This small molecule binds to this protein.
Small molecule (SMILES): CC(C)C[C@H](NC(=O)[C@H](Cc1ccccc1)N=[N+]=[N-])C(=O)N[C@@H](CO)C(=O)N[C@H](CCS(C)(=O)=O)Cc1ccc(CN)cc1

Sequence of chain 1.K:
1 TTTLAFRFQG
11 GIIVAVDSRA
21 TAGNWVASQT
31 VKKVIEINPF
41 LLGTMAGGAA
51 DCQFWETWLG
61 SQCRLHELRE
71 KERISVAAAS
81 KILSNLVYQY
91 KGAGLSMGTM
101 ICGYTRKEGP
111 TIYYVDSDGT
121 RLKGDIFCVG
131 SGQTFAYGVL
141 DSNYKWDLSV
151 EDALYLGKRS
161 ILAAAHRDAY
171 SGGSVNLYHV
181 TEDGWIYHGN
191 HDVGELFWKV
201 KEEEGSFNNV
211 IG

Sequence of chain 1.L:
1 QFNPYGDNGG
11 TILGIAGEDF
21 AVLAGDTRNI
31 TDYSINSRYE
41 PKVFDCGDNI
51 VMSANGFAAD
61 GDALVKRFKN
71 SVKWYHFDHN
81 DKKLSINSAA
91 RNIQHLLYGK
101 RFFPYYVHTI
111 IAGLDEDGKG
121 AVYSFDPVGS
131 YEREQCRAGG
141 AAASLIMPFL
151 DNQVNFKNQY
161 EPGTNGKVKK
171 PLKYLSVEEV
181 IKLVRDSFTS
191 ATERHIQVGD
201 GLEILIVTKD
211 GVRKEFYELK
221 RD

Binding-site contacts:
Ligand atom C25 contacts residue THR1 of chain 1.K at 1.4 Å.
Ligand atom C15 contacts residue THR1 of chain 1.K at 2.4 Å.
Ligand atom N51 contacts residue PRO127 of chain 1.L at 3.4 Å.
Ligand atom N22 contacts residue GLN53 of chain 1.K at 3.4 Å (h-bond).
Ligand atom C20 contacts residue VAL31 of chain 1.K at 3.5 Å (hydrophobic).
Ligand atom C26 contacts residue THR1 of chain 1.K at 2.5 Å.
Ligand atom C10 contacts residue THR21 of chain 1.K at 3.7 Å.
Ligand atom C12 contacts residue GLY47 of chain 1.K at 3.5 Å.
Ligand atom C57 contacts residue PRO127 of chain 1.L at 3.2 Å (hydrophobic).
Ligand atom C17 contacts residue LYS33 of chain 1.K at 3.7 Å.
Ligand atom N14 contacts residue GLY47 of chain 1.K at 2.9 Å (h-bond).
Ligand atom C32 contacts residue THR21 of chain 1.K at 3.5 Å.
Ligand atom N11 contacts residue THR21 of chain 1.K at 2.9 Å (h-bond).
Ligand atom C18 contacts residue MET45 of chain 1.K at 3.6 Å (hydrophobic).
Ligand atom O39 contacts residue ALA49 of chain 1.K at 3.3 Å (h-bond).
Ligand atom O30 contacts residue SER131 of chain 1.K at 2.8 Å (h-bond).
Ligand atom C23 contacts residue VAL31 of chain 1.K at 3.4 Å (hydrophobic).
Ligand atom N22 contacts residue VAL31 of chain 1.K at 3.4 Å.
Ligand atom C56 contacts residue PRO127 of chain 1.L at 3.4 Å (hydrophobic).
Ligand atom N22 contacts residue SER130 of chain 1.L at 3.7 Å.
Ligand atom C16 contacts residue GLY47 of chain 1.K at 3.7 Å.
Ligand atom C21 contacts residue VAL31 of chain 1.K at 3.5 Å (hydrophobic).
Ligand atom C58 contacts residue TYR106 of chain 1.L at 3.7 Å (hydrophobic).
Ligand atom O31 contacts residue THR21 of chain 1.K at 2.8 Å (h-bond).
Ligand atom C6 contacts residue ASP126 of chain 1.L at 3.6 Å.
Ligand atom N8 contacts residue ASP126 of chain 1.L at 3.1 Å (salt-bridge).
Ligand atom C43 contacts residue ALA27 of chain 1.K at 3.3 Å (hydrophobic).
Ligand atom O31 contacts residue ALA20 of chain 1.K at 3.5 Å.
Ligand atom S27 contacts residue THR1 of chain 1.K at 3.6 Å.
Ligand atom O30 contacts residue THR1 of chain 1.K at 3.0 Å (h-bond).
Ligand atom C26 contacts residue GLY47 of chain 1.K at 3.6 Å.
Ligand atom O33 contacts residue GLY47 of chain 1.K at 3.7 Å.
Ligand atom C23 contacts residue ALA49 of chain 1.K at 3.4 Å (hydrophobic).
Ligand atom C16 contacts residue THR1 of chain 1.K at 2.7 Å.
Ligand atom C12 contacts residue THR21 of chain 1.K at 3.7 Å.
Ligand atom N14 contacts residue THR1 of chain 1.K at 3.6 Å.
Ligand atom C16 contacts residue LYS33 of chain 1.K at 3.7 Å.
Ligand atom C19 contacts residue MET45 of chain 1.K at 3.7 Å (hydrophobic).
Ligand atom C20 contacts residue ALA49 of chain 1.K at 3.6 Å (hydrophobic).
Ligand atom C9 contacts residue THR21 of chain 1.K at 3.5 Å.